Binding-site contacts:
Ligand atom C3 contacts residue ASN473 of chain 1.C at 3.8 Å.
Ligand atom C5 contacts residue ASN473 of chain 1.C at 3.7 Å.
Ligand atom O5 contacts residue ASN473 of chain 1.C at 2.4 Å (h-bond).
Ligand atom C7 contacts residue ASN473 of chain 1.C at 3.3 Å.
Ligand atom O7 contacts residue ASN473 of chain 1.C at 3.6 Å (h-bond).
Ligand atom C4 contacts residue ASN473 of chain 1.C at 4.3 Å.
Ligand atom N2 contacts residue ASN473 of chain 1.C at 2.8 Å (h-bond).
Ligand atom C8 contacts residue ASN473 of chain 1.C at 4.2 Å.
Ligand atom C2 contacts residue ASN473 of chain 1.C at 2.5 Å.
Ligand atom C8 contacts residue LYS464 of chain 1.C at 3.3 Å.
Ligand atom C8 contacts residue ASP468 of chain 1.C at 4.2 Å.
Ligand atom C1 contacts residue ASN473 of chain 1.C at 1.5 Å.

Sequence of chain 1.C:
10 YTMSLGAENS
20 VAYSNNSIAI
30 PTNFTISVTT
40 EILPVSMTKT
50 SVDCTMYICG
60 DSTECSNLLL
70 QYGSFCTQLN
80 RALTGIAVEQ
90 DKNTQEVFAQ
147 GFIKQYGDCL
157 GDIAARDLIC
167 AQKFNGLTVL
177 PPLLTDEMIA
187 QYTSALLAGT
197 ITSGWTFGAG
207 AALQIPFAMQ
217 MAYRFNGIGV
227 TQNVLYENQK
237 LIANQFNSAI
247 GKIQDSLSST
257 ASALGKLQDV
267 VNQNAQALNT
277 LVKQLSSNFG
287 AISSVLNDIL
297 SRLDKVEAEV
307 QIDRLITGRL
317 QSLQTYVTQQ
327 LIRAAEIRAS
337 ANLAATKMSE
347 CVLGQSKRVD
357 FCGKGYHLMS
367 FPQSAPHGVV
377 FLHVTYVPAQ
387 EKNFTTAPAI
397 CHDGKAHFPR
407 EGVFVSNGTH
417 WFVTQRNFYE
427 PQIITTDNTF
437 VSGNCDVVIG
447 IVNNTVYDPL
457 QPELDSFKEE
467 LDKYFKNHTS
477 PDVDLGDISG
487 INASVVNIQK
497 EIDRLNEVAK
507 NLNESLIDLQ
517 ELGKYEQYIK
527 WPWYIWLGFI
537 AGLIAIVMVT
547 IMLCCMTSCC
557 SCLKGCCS

The small molecule below binds the protein below.
Small molecule (SMILES): CC(=O)N[C@H]1[C@H](O[C@H]2[C@H](O)[C@@H](NC(C)=O)CO[C@@H]2CO)O[C@H](CO)[C@@H](O[C@H]2O[C@H](CO)[C@@H](O)[C@H](O)[C@@H]2O)[C@@H]1O